Sequence of chain 1.A:
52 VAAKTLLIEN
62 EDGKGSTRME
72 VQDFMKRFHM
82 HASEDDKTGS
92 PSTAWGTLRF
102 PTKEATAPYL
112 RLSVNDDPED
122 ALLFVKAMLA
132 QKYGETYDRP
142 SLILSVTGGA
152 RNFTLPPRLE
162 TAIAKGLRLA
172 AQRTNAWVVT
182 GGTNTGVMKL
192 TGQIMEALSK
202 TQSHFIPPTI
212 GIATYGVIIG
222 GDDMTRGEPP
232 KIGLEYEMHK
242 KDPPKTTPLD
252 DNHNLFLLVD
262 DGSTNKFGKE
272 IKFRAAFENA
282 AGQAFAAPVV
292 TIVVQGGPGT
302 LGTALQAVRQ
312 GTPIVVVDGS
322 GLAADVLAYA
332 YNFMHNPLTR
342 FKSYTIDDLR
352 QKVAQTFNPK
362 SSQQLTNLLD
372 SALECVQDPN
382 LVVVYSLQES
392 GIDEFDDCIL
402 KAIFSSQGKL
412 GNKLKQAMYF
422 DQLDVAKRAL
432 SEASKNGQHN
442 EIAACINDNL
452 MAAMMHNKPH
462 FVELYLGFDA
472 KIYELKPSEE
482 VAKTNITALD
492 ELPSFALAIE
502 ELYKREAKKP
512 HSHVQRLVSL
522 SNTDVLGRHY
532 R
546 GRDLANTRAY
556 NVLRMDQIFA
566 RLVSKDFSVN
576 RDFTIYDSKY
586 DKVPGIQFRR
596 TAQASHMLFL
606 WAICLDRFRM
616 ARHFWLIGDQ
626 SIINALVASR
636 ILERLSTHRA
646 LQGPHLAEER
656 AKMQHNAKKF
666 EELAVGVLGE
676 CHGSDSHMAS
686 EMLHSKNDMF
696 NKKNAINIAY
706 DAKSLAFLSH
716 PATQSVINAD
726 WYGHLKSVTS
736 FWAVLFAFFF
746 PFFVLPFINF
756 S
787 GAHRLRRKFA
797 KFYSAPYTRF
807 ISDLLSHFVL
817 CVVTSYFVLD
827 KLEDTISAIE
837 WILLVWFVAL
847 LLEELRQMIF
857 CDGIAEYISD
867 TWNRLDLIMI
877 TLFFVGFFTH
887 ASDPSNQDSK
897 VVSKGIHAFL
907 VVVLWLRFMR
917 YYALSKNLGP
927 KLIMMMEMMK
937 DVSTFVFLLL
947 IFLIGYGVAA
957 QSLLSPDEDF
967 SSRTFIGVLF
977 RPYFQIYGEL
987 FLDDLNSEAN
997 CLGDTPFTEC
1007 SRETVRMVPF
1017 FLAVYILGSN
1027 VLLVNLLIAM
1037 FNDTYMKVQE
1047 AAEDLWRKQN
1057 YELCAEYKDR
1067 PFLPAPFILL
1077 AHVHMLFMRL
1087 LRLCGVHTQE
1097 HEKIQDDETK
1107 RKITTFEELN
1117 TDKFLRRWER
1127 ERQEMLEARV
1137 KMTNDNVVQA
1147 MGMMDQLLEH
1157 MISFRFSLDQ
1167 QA

Sequence of chain 1.B:
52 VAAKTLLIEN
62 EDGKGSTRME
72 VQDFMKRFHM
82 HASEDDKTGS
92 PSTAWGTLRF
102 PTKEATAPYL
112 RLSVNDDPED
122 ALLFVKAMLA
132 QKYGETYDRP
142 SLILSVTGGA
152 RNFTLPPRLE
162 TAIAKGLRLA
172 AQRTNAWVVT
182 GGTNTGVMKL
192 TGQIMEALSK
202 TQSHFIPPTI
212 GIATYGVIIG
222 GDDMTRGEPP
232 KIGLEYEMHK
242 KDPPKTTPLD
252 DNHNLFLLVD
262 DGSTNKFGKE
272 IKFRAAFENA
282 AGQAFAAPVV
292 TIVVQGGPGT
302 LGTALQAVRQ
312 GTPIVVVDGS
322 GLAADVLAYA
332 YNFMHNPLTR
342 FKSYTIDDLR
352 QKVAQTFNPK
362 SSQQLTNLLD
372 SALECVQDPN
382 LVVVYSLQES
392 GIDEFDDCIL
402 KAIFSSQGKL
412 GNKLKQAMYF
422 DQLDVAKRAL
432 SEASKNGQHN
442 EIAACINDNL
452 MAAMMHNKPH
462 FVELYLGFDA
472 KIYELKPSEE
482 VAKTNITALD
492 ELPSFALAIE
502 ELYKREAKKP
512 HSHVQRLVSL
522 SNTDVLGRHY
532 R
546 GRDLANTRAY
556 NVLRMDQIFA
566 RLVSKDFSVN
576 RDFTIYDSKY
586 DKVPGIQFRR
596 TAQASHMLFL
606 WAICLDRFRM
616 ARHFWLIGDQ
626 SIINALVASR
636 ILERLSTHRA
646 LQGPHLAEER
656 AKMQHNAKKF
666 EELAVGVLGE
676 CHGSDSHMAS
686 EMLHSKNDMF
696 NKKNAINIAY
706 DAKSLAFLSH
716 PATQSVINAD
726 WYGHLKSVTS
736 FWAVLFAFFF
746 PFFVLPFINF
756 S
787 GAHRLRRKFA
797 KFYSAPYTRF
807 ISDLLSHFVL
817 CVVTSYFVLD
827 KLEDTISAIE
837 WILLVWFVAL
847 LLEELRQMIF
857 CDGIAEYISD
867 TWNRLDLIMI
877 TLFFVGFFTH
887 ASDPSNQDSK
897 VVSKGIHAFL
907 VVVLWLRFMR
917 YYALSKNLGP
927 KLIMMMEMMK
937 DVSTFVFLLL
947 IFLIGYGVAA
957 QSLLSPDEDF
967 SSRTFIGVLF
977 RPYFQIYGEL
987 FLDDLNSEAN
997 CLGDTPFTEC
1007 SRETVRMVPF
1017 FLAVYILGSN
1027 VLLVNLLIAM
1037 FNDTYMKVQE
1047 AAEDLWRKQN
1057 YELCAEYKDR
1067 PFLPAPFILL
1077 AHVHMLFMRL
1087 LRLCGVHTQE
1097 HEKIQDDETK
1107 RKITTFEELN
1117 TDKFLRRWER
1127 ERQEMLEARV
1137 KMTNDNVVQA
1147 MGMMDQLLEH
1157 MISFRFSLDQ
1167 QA

A protein and the small-molecule ligand that binds it are described below.
Small molecule (SMILES): CC(C)CCC[C@@H](C)[C@H]1CC[C@H]2[C@@H]3CC=C4C[C@@H](O)CC[C@]4(C)[C@H]3CC[C@]12C

Binding-site contacts:
Ligand atom C5 contacts residue ILE972 of chain 1.A at 4.0 Å (hydrophobic).
Ligand atom C6 contacts residue ILE972 of chain 1.A at 3.8 Å (hydrophobic).
Ligand atom C16 contacts residue TYR979 of chain 1.A at 4.4 Å (hydrophobic).
Ligand atom C4 contacts residue PHE1003 of chain 1.B at 3.8 Å (hydrophobic).
Ligand atom O1 contacts residue PHE1003 of chain 1.B at 3.0 Å (h-bond).
Ligand atom C25 contacts residue TYR979 of chain 1.A at 3.9 Å (hydrophobic).
Ligand atom C6 contacts residue PRO1015 of chain 1.B at 3.7 Å (hydrophobic).
Ligand atom C24 contacts residue TYR979 of chain 1.A at 4.1 Å (hydrophobic).
Ligand atom C15 contacts residue PHE976 of chain 1.A at 4.3 Å (hydrophobic).
Ligand atom C7 contacts residue PHE976 of chain 1.A at 3.4 Å (hydrophobic).
Ligand atom C3 contacts residue ARG1012 of chain 1.B at 4.2 Å.
Ligand atom C2 contacts residue ILE972 of chain 1.A at 4.2 Å (hydrophobic).
Ligand atom C4 contacts residue ILE972 of chain 1.A at 4.1 Å (hydrophobic).
Ligand atom C8 contacts residue PRO1015 of chain 1.B at 4.1 Å (hydrophobic).
Ligand atom O1 contacts residue ARG1012 of chain 1.B at 3.5 Å.
Ligand atom C7 contacts residue PRO1015 of chain 1.B at 3.8 Å (hydrophobic).
Ligand atom C5 contacts residue PRO1015 of chain 1.B at 3.8 Å (hydrophobic).
Ligand atom C2 contacts residue CLR1 of chain 1.H at 3.8 Å.
Ligand atom C26 contacts residue VAL942 of chain 1.A at 4.1 Å (hydrophobic).
Ligand atom C26 contacts residue LEU946 of chain 1.A at 3.8 Å (hydrophobic).
Ligand atom C4 contacts residue PRO1015 of chain 1.B at 4.1 Å (hydrophobic).
Ligand atom C19 contacts residue PRO1015 of chain 1.B at 4.0 Å (hydrophobic).
Ligand atom C16 contacts residue LEU975 of chain 1.A at 3.3 Å (hydrophobic).
Ligand atom C15 contacts residue LEU975 of chain 1.A at 3.4 Å (hydrophobic).
Ligand atom C13 contacts residue LEU975 of chain 1.A at 4.4 Å (hydrophobic).
Ligand atom C1 contacts residue CLR1 of chain 1.H at 4.2 Å.
Ligand atom C3 contacts residue ILE972 of chain 1.A at 3.7 Å (hydrophobic).
Ligand atom C3 contacts residue PHE1003 of chain 1.B at 3.7 Å (hydrophobic).
Ligand atom O1 contacts residue ILE972 of chain 1.A at 4.0 Å.
Ligand atom C4 contacts residue ARG1012 of chain 1.B at 3.9 Å.
Ligand atom C27 contacts residue VAL942 of chain 1.A at 4.3 Å (hydrophobic).
Ligand atom C6 contacts residue PHE976 of chain 1.A at 3.8 Å (hydrophobic).
Ligand atom C14 contacts residue LEU975 of chain 1.A at 3.7 Å (hydrophobic).
Ligand atom C24 contacts residue LEU949 of chain 1.A at 4.0 Å (hydrophobic).
Ligand atom C26 contacts residue LEU945 of chain 1.A at 3.7 Å (hydrophobic).
Ligand atom C1 contacts residue ILE972 of chain 1.A at 4.3 Å (hydrophobic).
Ligand atom C18 contacts residue PHE1016 of chain 1.B at 4.0 Å (hydrophobic).
Ligand atom C17 contacts residue LEU975 of chain 1.A at 3.6 Å (hydrophobic).
Ligand atom C2 contacts residue ARG1012 of chain 1.B at 4.2 Å.
Ligand atom C19 contacts residue ARG1012 of chain 1.B at 3.4 Å.